Sequence of chain 1.H:
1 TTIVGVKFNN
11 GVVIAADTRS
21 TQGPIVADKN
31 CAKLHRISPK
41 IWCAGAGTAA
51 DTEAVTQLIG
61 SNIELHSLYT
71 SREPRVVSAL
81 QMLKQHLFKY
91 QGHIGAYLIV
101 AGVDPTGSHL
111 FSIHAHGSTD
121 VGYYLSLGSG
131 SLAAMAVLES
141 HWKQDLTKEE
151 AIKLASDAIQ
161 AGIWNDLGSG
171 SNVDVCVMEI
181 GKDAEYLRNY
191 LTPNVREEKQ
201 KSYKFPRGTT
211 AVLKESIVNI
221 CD

Sequence of chain 1.N:
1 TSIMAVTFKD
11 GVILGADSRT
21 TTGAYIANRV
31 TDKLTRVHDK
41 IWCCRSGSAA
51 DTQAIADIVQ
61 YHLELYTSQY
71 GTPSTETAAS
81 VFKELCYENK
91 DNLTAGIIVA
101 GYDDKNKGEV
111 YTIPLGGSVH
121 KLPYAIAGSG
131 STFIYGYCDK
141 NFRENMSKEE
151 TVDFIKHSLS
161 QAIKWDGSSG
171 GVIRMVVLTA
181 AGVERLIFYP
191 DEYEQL

This protein binds this small molecule.
Small molecule (SMILES): CC(C)C[C@H](NC(=O)[C@H](CCc1ccccc1)NC(=O)CN1CCOCC1)C(=O)N[C@@H](Cc1ccccc1)C(=O)N[C@@H](CC(C)C)[C@@H](O)[C@H](C)CO

Binding-site contacts:
Ligand atom O48 contacts residue GLY47 of chain 1.N at 2.9 Å (h-bond).
Ligand atom O48 contacts residue THR1 of chain 1.N at 2.2 Å (h-bond).
Ligand atom C59 contacts residue THR1 of chain 1.N at 2.4 Å.
Ligand atom C34 contacts residue SER48 of chain 1.N at 3.7 Å.
Ligand atom N30 contacts residue THR21 of chain 1.N at 3.2 Å (h-bond).
Ligand atom O60 contacts residue THR1 of chain 1.N at 3.0 Å (h-bond).
Ligand atom C27 contacts residue ALA27 of chain 1.N at 3.7 Å (hydrophobic).
Ligand atom C51 contacts residue THR1 of chain 1.N at 1.5 Å.
Ligand atom O21 contacts residue THR22 of chain 1.N at 3.7 Å.
Ligand atom C47 contacts residue THR1 of chain 1.N at 1.4 Å.
Ligand atom C43 contacts residue GLY47 of chain 1.N at 3.3 Å.
Ligand atom C16 contacts residue SER48 of chain 1.N at 3.6 Å.
Ligand atom C34 contacts residue GLY47 of chain 1.N at 3.3 Å.
Ligand atom O9 contacts residue THR22 of chain 1.N at 3.8 Å.
Ligand atom N41 contacts residue GLY47 of chain 1.N at 2.8 Å (h-bond).
Ligand atom N41 contacts residue THR1 of chain 1.N at 3.7 Å.
Ligand atom O60 contacts residue SER129 of chain 1.N at 3.4 Å (h-bond).
Ligand atom C23 contacts residue THR21 of chain 1.N at 3.7 Å.
Ligand atom C43 contacts residue THR1 of chain 1.N at 2.8 Å.
Ligand atom O40 contacts residue THR21 of chain 1.N at 3.2 Å (h-bond).
Ligand atom C42 contacts residue GLY47 of chain 1.N at 3.7 Å.
Ligand atom C39 contacts residue GLY47 of chain 1.N at 3.5 Å.
Ligand atom C59 contacts residue SER129 of chain 1.N at 3.5 Å.
Ligand atom C46 contacts residue THR20 of chain 1.N at 3.5 Å.
Ligand atom O48 contacts residue SER46 of chain 1.N at 3.6 Å.
Ligand atom C44 contacts residue THR1 of chain 1.N at 3.5 Å.
Ligand atom C31 contacts residue GLY47 of chain 1.N at 3.4 Å.
Ligand atom C58 contacts residue THR1 of chain 1.N at 2.5 Å.
Ligand atom C42 contacts residue THR1 of chain 1.N at 2.3 Å.
Ligand atom O29 contacts residue ALA49 of chain 1.N at 3.0 Å (h-bond).
Ligand atom C35 contacts residue SER48 of chain 1.N at 3.7 Å.
Ligand atom O21 contacts residue THR21 of chain 1.N at 3.6 Å (h-bond).
Ligand atom C45 contacts residue ARG45 of chain 1.N at 3.5 Å.
Ligand atom C26 contacts residue ASP120 of chain 1.H at 3.7 Å.
Ligand atom C26 contacts residue HIS114 of chain 1.H at 3.6 Å.
Ligand atom O29 contacts residue SER48 of chain 1.N at 3.8 Å.
Ligand atom C27 contacts residue THR22 of chain 1.N at 3.1 Å.
Ligand atom C58 contacts residue SER168 of chain 1.N at 3.5 Å.
Ligand atom C26 contacts residue SER118 of chain 1.H at 3.7 Å.
Ligand atom O40 contacts residue THR20 of chain 1.N at 3.4 Å.